Sequence of chain 1.A:
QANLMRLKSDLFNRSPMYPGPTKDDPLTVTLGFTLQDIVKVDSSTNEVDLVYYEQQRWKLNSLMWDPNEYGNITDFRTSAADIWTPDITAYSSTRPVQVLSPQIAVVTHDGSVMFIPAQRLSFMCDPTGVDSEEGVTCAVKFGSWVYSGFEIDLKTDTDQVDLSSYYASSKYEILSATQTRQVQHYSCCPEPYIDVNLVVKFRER

Sequence of chain 1.E:
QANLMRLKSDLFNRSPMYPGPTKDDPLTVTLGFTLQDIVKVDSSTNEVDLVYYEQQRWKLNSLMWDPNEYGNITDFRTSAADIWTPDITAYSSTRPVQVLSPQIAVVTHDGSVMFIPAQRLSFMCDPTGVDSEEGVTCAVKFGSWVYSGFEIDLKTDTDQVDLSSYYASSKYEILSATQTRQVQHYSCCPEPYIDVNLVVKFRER

This small molecule binds to this protein.
Small molecule (SMILES): NC[C@@H](OCc1ccc(Cl)cc1)c1ccccc1

Binding-site contacts:
Ligand atom C2 contacts residue ILE135 of chain 1.A at 3.6 Å (hydrophobic).
Ligand atom C8 contacts residue TRP164 of chain 1.E at 4.4 Å (hydrophobic).
Ligand atom C7 contacts residue ILE135 of chain 1.A at 4.0 Å (hydrophobic).
Ligand atom CL contacts residue CYS207 of chain 1.E at 4.0 Å.
Ligand atom C3 contacts residue TYR72 of chain 1.A at 4.2 Å (hydrophobic).
Ligand atom CL contacts residue TYR205 of chain 1.E at 4.5 Å.
Ligand atom C9 contacts residue TYR212 of chain 1.E at 4.4 Å (hydrophobic).
Ligand atom C1 contacts residue TYR110 of chain 1.E at 3.9 Å (hydrophobic).
Ligand atom C9 contacts residue TYR110 of chain 1.E at 4.2 Å (hydrophobic).
Ligand atom C10 contacts residue TYR212 of chain 1.E at 4.2 Å (hydrophobic).
Ligand atom C1 contacts residue TYR72 of chain 1.A at 3.6 Å (hydrophobic).
Ligand atom O1 contacts residue TYR110 of chain 1.E at 4.0 Å.
Ligand atom C4 contacts residue TYR72 of chain 1.A at 4.0 Å (hydrophobic).
Ligand atom C11 contacts residue TYR205 of chain 1.E at 4.0 Å (hydrophobic).
Ligand atom C14 contacts residue TYR212 of chain 1.E at 3.8 Å (hydrophobic).
Ligand atom C7 contacts residue TRP164 of chain 1.E at 4.2 Å (hydrophobic).
Ligand atom C6 contacts residue TRP164 of chain 1.E at 4.1 Å (hydrophobic).
Ligand atom N2 contacts residue TYR72 of chain 1.A at 4.3 Å.
Ligand atom C5 contacts residue TYR72 of chain 1.A at 4.3 Å (hydrophobic).
Ligand atom CL contacts residue CYS208 of chain 1.E at 4.3 Å.
Ligand atom C13 contacts residue TYR205 of chain 1.E at 4.5 Å (hydrophobic).
Ligand atom C12 contacts residue TYR205 of chain 1.E at 3.6 Å (hydrophobic).
Ligand atom C13 contacts residue TYR212 of chain 1.E at 4.3 Å (hydrophobic).
Ligand atom C8 contacts residue TYR110 of chain 1.E at 4.1 Å (hydrophobic).
Ligand atom C15 contacts residue TYR212 of chain 1.E at 3.7 Å (hydrophobic).